Sequence of chain 1.A:
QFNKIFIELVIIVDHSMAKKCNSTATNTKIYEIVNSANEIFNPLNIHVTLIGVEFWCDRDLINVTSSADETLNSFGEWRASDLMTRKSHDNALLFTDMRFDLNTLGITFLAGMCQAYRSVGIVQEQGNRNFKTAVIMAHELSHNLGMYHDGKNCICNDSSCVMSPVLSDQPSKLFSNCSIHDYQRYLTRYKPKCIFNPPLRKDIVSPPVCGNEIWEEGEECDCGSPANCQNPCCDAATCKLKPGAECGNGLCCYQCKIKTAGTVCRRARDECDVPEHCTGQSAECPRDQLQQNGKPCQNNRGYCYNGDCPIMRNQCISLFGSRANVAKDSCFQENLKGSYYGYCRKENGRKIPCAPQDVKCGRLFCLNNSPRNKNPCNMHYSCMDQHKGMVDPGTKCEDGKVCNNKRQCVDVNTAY

Binding-site contacts:
Ligand atom C2 contacts residue ASN69 of chain 1.A at 2.5 Å.
Ligand atom C8 contacts residue ASN354 of chain 1.A at 4.3 Å.
Ligand atom C3 contacts residue ASN354 of chain 1.A at 4.0 Å.
Ligand atom O7 contacts residue ASN69 of chain 1.A at 4.5 Å.
Ligand atom O5 contacts residue ASN354 of chain 1.A at 4.0 Å.
Ligand atom C5 contacts residue ASN69 of chain 1.A at 3.7 Å.
Ligand atom C2 contacts residue ASN354 of chain 1.A at 3.5 Å.
Ligand atom C1 contacts residue ASN69 of chain 1.A at 1.4 Å.
Ligand atom C4 contacts residue ASN69 of chain 1.A at 4.2 Å.
Ligand atom O5 contacts residue ASN69 of chain 1.A at 2.4 Å (h-bond).
Ligand atom N2 contacts residue ASN69 of chain 1.A at 2.8 Å (h-bond).
Ligand atom C7 contacts residue ASN69 of chain 1.A at 4.0 Å.
Ligand atom C1 contacts residue ASN354 of chain 1.A at 2.9 Å.
Ligand atom O6 contacts residue LEU67 of chain 1.A at 4.0 Å.
Ligand atom C3 contacts residue ASN69 of chain 1.A at 3.8 Å.
Ligand atom O6 contacts residue ILE68 of chain 1.A at 4.4 Å.
Ligand atom C7 contacts residue ASN354 of chain 1.A at 4.3 Å.
Ligand atom N2 contacts residue ASN354 of chain 1.A at 3.2 Å (h-bond).

The small molecule below binds the protein below.
Small molecule (SMILES): CC(=O)N[C@@H]1[C@@H](O)[C@H](O)[C@@H](CO)O[C@H]1O